Sequence of chain 43.C:
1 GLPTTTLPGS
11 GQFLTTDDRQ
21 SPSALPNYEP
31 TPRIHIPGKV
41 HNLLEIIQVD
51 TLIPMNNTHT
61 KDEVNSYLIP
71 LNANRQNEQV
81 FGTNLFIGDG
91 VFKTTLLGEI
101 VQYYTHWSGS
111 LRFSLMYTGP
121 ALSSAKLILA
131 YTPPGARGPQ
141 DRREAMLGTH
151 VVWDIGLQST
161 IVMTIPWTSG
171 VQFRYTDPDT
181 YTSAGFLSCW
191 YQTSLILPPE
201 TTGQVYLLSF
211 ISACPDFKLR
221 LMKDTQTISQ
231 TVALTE

Sequence of chain 42.A:
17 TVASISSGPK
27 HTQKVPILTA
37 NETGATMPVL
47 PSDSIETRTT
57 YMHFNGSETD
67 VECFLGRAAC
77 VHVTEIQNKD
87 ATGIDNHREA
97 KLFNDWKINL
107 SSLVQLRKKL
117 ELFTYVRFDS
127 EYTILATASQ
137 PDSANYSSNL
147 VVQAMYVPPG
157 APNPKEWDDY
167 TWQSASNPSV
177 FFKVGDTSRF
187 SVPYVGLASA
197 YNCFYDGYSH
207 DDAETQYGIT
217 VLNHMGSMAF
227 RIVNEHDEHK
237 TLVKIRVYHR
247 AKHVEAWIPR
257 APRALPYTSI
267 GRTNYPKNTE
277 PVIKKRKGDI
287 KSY

Binding-site contacts:
Ligand atom C4 contacts residue TYR197 of chain 42.A at 3.9 Å (hydrophobic).
Ligand atom CM1 contacts residue VAL176 of chain 42.A at 3.4 Å (hydrophobic).
Ligand atom C3B contacts residue TYR152 of chain 42.A at 3.6 Å (hydrophobic).
Ligand atom C3B contacts residue VAL188 of chain 42.A at 3.5 Å (hydrophobic).
Ligand atom C1B contacts residue VAL188 of chain 42.A at 3.7 Å (hydrophobic).
Ligand atom C4B contacts residue PHE186 of chain 42.A at 3.9 Å (hydrophobic).
Ligand atom C6B contacts residue MET224 of chain 42.A at 3.6 Å (hydrophobic).
Ligand atom C3 contacts residue ASN219 of chain 42.A at 3.9 Å.
Ligand atom C6B contacts residue ILE104 of chain 42.A at 3.6 Å (hydrophobic).
Ligand atom C1B contacts residue ILE104 of chain 42.A at 4.0 Å (hydrophobic).
Ligand atom C4 contacts residue PHE124 of chain 42.A at 3.9 Å (hydrophobic).
Ligand atom N2 contacts residue ASN219 of chain 42.A at 3.0 Å (h-bond).
Ligand atom C4B contacts residue TYR152 of chain 42.A at 4.0 Å (hydrophobic).
Ligand atom C2C contacts residue TYR197 of chain 42.A at 3.8 Å (hydrophobic).
Ligand atom C6B contacts residue TYR128 of chain 42.A at 3.4 Å (hydrophobic).
Ligand atom C5A contacts residue VAL176 of chain 42.A at 3.8 Å (hydrophobic).
Ligand atom C5B contacts residue MET224 of chain 42.A at 3.2 Å (hydrophobic).
Ligand atom C5 contacts residue LEU106 of chain 42.A at 3.8 Å (hydrophobic).
Ligand atom C5C contacts residue VAL191 of chain 42.A at 3.7 Å (hydrophobic).
Ligand atom CM1 contacts residue LEU14 of chain 43.C at 3.3 Å (hydrophobic).
Ligand atom C3C contacts residue TYR128 of chain 42.A at 3.3 Å (hydrophobic).
Ligand atom C4C contacts residue VAL191 of chain 42.A at 3.3 Å (hydrophobic).
Ligand atom O1A contacts residue PHE186 of chain 42.A at 3.2 Å.
Ligand atom N3A contacts residue PRO174 of chain 42.A at 3.9 Å.
Ligand atom C2A contacts residue PHE186 of chain 42.A at 3.6 Å (hydrophobic).
Ligand atom C2B contacts residue VAL188 of chain 42.A at 3.3 Å (hydrophobic).
Ligand atom C1B contacts residue TYR128 of chain 42.A at 3.7 Å (hydrophobic).
Ligand atom N3A contacts residue ALA24 of chain 42.C at 3.9 Å.
Ligand atom C1C contacts residue LEU106 of chain 42.A at 3.6 Å (hydrophobic).
Ligand atom O1B contacts residue TYR128 of chain 42.A at 3.4 Å (h-bond).
Ligand atom O1 contacts residue ASN219 of chain 42.A at 3.9 Å.
Ligand atom C4A contacts residue PRO174 of chain 42.A at 3.4 Å (hydrophobic).
Ligand atom C5B contacts residue PHE186 of chain 42.A at 3.9 Å (hydrophobic).
Ligand atom C4 contacts residue LEU106 of chain 42.A at 3.6 Å (hydrophobic).
Ligand atom N3A contacts residue TYR152 of chain 42.A at 3.6 Å.
Ligand atom CM1 contacts residue SER175 of chain 42.A at 3.9 Å.
Ligand atom CM1 contacts residue PRO174 of chain 42.A at 3.8 Å (hydrophobic).
Ligand atom C2A contacts residue TYR152 of chain 42.A at 3.8 Å (hydrophobic).
Ligand atom C5A contacts residue PHE186 of chain 42.A at 3.7 Å (hydrophobic).
Ligand atom C4C contacts residue TYR197 of chain 42.A at 4.0 Å (hydrophobic).

The protein below binds the small molecule below.
Small molecule (SMILES): Cc1cc(CCCCCOc2ccc(C3=N[C@@H](C)CO3)cc2)on1

Sequence of chain 42.C:
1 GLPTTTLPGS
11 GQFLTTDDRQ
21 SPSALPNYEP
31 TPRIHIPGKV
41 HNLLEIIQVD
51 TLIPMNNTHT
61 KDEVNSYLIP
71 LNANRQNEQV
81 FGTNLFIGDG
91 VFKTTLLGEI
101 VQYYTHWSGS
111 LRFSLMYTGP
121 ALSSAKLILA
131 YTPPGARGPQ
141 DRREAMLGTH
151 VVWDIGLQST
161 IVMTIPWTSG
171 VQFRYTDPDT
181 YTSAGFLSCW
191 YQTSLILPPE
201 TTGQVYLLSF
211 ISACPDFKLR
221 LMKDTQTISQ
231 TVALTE